A protein and the small-molecule ligand that binds it are described below.
Small molecule (SMILES): Cc1ccc(C(=O)Nc2ccc(S(=O)(=O)O)c3cc(S(=O)(=O)O)cc(S(=O)(=O)O)c23)cc1NC(=O)c1cccc(NC(=O)Nc2cccc(C(=O)Nc3cc(C(=O)Nc4ccc(S(=O)(=O)O)c5cc(S(=O)(=O)O)cc(S(=O)(=O)O)c45)ccc3C)c2)c1

Binding-site contacts:
Ligand atom N41 contacts residue GLN66 of chain 3.C at 3.8 Å.
Ligand atom O45 contacts residue ASP65 of chain 3.C at 3.7 Å.
Ligand atom C37 contacts residue GLN66 of chain 3.C at 3.4 Å.
Ligand atom C42 contacts residue ARG245 of chain 3.C at 3.2 Å.
Ligand atom C9 contacts residue GLU168 of chain 3.C at 3.3 Å.
Ligand atom O25 contacts residue LYS174 of chain 3.C at 3.4 Å.
Ligand atom C48 contacts residue ARG245 of chain 3.C at 3.3 Å.
Ligand atom C38 contacts residue SO41 of chain 3.M at 3.0 Å.
Ligand atom N44 contacts residue ARG245 of chain 3.C at 3.7 Å.
Ligand atom O32 contacts residue GLN66 of chain 3.C at 3.4 Å (h-bond).
Ligand atom O54 contacts residue LYS68 of chain 3.C at 3.5 Å (salt-bridge).
Ligand atom O25 contacts residue LYS171 of chain 3.C at 3.3 Å (salt-bridge).
Ligand atom C18 contacts residue TRP42 of chain 3.C at 3.5 Å (hydrophobic).
Ligand atom C13 contacts residue LYS174 of chain 3.C at 3.6 Å.
Ligand atom C27 contacts residue LYS180 of chain 3.C at 3.0 Å.
Ligand atom O29 contacts residue ARG392 of chain 3.C at 3.2 Å.
Ligand atom C40 contacts residue SO41 of chain 3.M at 3.3 Å.
Ligand atom C16 contacts residue TRP42 of chain 3.C at 3.2 Å (hydrophobic).
Ligand atom O32 contacts residue ARG182 of chain 3.C at 3.3 Å.
Ligand atom C40 contacts residue ARG245 of chain 3.C at 3.4 Å.
Ligand atom O4 contacts residue ARG182 of chain 3.C at 3.5 Å (salt-bridge).
Ligand atom O34 contacts residue TRP42 of chain 3.C at 3.7 Å.
Ligand atom C8 contacts residue LYS174 of chain 3.C at 3.8 Å.
Ligand atom O24 contacts residue LYS174 of chain 3.C at 3.1 Å.
Ligand atom C27 contacts residue LYS181 of chain 3.C at 3.2 Å.
Ligand atom S21 contacts residue ARG392 of chain 3.C at 3.8 Å.
Ligand atom C10 contacts residue TRP42 of chain 3.C at 3.3 Å (hydrophobic).
Ligand atom O34 contacts residue LYS171 of chain 3.C at 3.6 Å.
Ligand atom O25 contacts residue VAL170 of chain 3.C at 3.5 Å.
Ligand atom C9 contacts residue VAL170 of chain 3.C at 3.4 Å (hydrophobic).
Ligand atom C6 contacts residue TRP42 of chain 3.C at 3.5 Å (hydrophobic).
Ligand atom C20 contacts residue ARG182 of chain 3.C at 3.8 Å.
Ligand atom C22 contacts residue TRP42 of chain 3.C at 3.4 Å (hydrophobic).
Ligand atom C51 contacts residue LYS68 of chain 3.C at 3.4 Å.
Ligand atom O23 contacts residue LYS171 of chain 3.C at 3.3 Å.
Ligand atom S17 contacts residue LYS174 of chain 3.C at 3.9 Å.
Ligand atom N53 contacts residue LYS68 of chain 3.C at 3.2 Å (salt-bridge).
Ligand atom C11 contacts residue TRP42 of chain 3.C at 3.6 Å (hydrophobic).
Ligand atom O28 contacts residue ARG392 of chain 3.C at 3.2 Å.
Ligand atom N19 contacts residue SO41 of chain 3.M at 3.7 Å.

Sequence of chain 3.C:
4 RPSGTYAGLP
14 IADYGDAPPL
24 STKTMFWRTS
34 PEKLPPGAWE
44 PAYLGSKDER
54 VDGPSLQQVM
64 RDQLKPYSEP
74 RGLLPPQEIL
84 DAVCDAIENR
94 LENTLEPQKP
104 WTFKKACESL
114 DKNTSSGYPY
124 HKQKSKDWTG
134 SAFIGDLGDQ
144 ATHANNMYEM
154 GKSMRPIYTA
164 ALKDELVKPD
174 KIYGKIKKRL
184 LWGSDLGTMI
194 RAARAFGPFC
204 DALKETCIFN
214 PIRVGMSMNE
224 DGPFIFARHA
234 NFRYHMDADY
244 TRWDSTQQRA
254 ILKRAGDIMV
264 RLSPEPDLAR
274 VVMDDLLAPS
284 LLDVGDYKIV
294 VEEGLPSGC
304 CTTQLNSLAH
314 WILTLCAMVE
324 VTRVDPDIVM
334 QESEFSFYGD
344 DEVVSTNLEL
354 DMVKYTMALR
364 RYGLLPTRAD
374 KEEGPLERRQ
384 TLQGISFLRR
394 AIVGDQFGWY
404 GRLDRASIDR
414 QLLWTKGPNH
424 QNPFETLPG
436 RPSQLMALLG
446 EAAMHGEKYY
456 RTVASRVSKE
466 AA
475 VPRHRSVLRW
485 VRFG